Sequence of chain 1.A:
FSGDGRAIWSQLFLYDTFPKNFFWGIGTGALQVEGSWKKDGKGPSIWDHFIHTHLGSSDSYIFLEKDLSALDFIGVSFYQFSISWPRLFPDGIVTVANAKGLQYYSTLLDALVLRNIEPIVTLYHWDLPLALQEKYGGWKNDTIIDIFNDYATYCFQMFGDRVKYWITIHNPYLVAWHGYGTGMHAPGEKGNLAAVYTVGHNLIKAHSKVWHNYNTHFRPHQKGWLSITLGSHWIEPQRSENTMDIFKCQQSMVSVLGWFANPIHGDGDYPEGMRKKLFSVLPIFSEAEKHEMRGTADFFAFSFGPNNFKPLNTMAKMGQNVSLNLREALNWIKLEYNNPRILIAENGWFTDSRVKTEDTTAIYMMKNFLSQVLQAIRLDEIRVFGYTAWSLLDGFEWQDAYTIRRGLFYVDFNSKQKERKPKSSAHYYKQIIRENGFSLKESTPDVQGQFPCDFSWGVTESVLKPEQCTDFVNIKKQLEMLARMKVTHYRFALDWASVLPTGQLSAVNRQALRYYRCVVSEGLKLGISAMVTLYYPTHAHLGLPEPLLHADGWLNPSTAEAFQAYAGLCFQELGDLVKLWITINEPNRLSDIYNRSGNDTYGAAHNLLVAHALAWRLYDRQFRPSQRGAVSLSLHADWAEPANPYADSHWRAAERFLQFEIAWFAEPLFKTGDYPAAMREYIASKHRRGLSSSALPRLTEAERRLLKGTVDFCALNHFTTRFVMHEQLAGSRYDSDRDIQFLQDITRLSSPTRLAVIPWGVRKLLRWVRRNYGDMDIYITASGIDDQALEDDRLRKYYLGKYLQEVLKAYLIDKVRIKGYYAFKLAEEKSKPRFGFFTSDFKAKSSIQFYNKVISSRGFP

A protein and the small-molecule ligand that binds it are described below.
Small molecule (SMILES): CC(=O)N[C@@H]1[C@@H](O)[C@H](O)[C@@H](CO)O[C@H]1O

Binding-site contacts:
Ligand atom C4 contacts residue ASN677 of chain 1.A at 4.2 Å.
Ligand atom O3 contacts residue SER771 of chain 1.A at 4.5 Å.
Ligand atom N2 contacts residue ASN677 of chain 1.A at 2.8 Å (h-bond).
Ligand atom C3 contacts residue ASN677 of chain 1.A at 3.8 Å.
Ligand atom C1 contacts residue ASN677 of chain 1.A at 1.4 Å.
Ligand atom O7 contacts residue SER771 of chain 1.A at 3.8 Å.
Ligand atom C2 contacts residue SER771 of chain 1.A at 3.4 Å.
Ligand atom C7 contacts residue SER771 of chain 1.A at 4.3 Å.
Ligand atom O7 contacts residue ASN677 of chain 1.A at 4.1 Å.
Ligand atom N2 contacts residue SER771 of chain 1.A at 3.2 Å (h-bond).
Ligand atom C5 contacts residue SER771 of chain 1.A at 4.2 Å.
Ligand atom C1 contacts residue SER771 of chain 1.A at 3.1 Å.
Ligand atom C7 contacts residue ASN677 of chain 1.A at 3.2 Å.
Ligand atom C5 contacts residue ASN677 of chain 1.A at 3.7 Å.
Ligand atom C1 contacts residue ALA773 of chain 1.A at 4.3 Å (hydrophobic).
Ligand atom C6 contacts residue ALA773 of chain 1.A at 3.7 Å (hydrophobic).
Ligand atom C2 contacts residue ASN677 of chain 1.A at 2.4 Å.
Ligand atom O5 contacts residue ALA773 of chain 1.A at 4.0 Å.
Ligand atom C3 contacts residue SER771 of chain 1.A at 3.5 Å.
Ligand atom O5 contacts residue ASN677 of chain 1.A at 2.4 Å (h-bond).
Ligand atom O7 contacts residue SER675 of chain 1.A at 4.5 Å.
Ligand atom C5 contacts residue ALA773 of chain 1.A at 3.9 Å (hydrophobic).
Ligand atom C4 contacts residue SER771 of chain 1.A at 4.4 Å.
Ligand atom C8 contacts residue ASN677 of chain 1.A at 3.1 Å.
Ligand atom O5 contacts residue SER771 of chain 1.A at 4.1 Å.